A protein and the small-molecule ligand that binds it are described below.
Small molecule (SMILES): OC[C@H]1O[C@H](O[C@H]2[C@H](O)[C@@H](O)[C@@H](O[C@H]3[C@H](O)[C@@H](O)[C@@H](O[C@H]4[C@H](O)[C@@H](O)[C@@H](O)O[C@@H]4CO)O[C@@H]3CO)O[C@@H]2CO)[C@H](O)[C@@H](O)[C@@H]1O

Binding-site contacts:
Ligand atom C1 contacts residue GLU45 of chain 1.C at 3.6 Å.
Ligand atom C1 contacts residue TRP341 of chain 1.C at 3.5 Å (hydrophobic).
Ligand atom O1 contacts residue LYS16 of chain 1.C at 3.3 Å (salt-bridge).
Ligand atom O2 contacts residue ALA64 of chain 1.C at 3.2 Å.
Ligand atom C1 contacts residue TRP231 of chain 1.C at 3.6 Å (hydrophobic).
Ligand atom O2 contacts residue ASP66 of chain 1.C at 2.7 Å (salt-bridge).
Ligand atom C6 contacts residue GLU154 of chain 1.C at 3.4 Å.
Ligand atom O5 contacts residue TYR156 of chain 1.C at 3.2 Å.
Ligand atom O4 contacts residue GLU45 of chain 1.C at 3.6 Å (salt-bridge).
Ligand atom O2 contacts residue LYS16 of chain 1.C at 3.0 Å (salt-bridge).
Ligand atom O6 contacts residue PRO155 of chain 1.C at 3.3 Å.
Ligand atom O2 contacts residue ARG67 of chain 1.C at 2.8 Å (salt-bridge).
Ligand atom C1 contacts residue ASP15 of chain 1.C at 3.4 Å.
Ligand atom O6 contacts residue ARG345 of chain 1.C at 3.4 Å.
Ligand atom O5 contacts residue GLU46 of chain 1.C at 3.3 Å (salt-bridge).
Ligand atom C3 contacts residue ASP66 of chain 1.C at 3.5 Å.
Ligand atom O6 contacts residue TYR156 of chain 1.C at 3.2 Å (h-bond).
Ligand atom O2 contacts residue GLU112 of chain 1.C at 2.5 Å (salt-bridge).
Ligand atom O2 contacts residue GLU45 of chain 1.C at 2.6 Å (salt-bridge).
Ligand atom C2 contacts residue GLU45 of chain 1.C at 3.5 Å.
Ligand atom O3 contacts residue TYR342 of chain 1.C at 3.5 Å (h-bond).
Ligand atom O2 contacts residue TRP63 of chain 1.C at 3.6 Å (h-bond).
Ligand atom C2 contacts residue ARG67 of chain 1.C at 3.5 Å.
Ligand atom C3 contacts residue GLU45 of chain 1.C at 3.3 Å.
Ligand atom O3 contacts residue ALA64 of chain 1.C at 3.4 Å.
Ligand atom O6 contacts residue GLU154 of chain 1.C at 2.5 Å (salt-bridge).
Ligand atom O3 contacts residue ASP66 of chain 1.C at 2.6 Å (salt-bridge).
Ligand atom O1 contacts residue ASP15 of chain 1.C at 2.7 Å (salt-bridge).
Ligand atom O5 contacts residue TYR342 of chain 1.C at 3.3 Å.
Ligand atom C6 contacts residue TRP341 of chain 1.C at 3.6 Å (hydrophobic).
Ligand atom O3 contacts residue LYS43 of chain 1.C at 3.6 Å.
Ligand atom O3 contacts residue TRP63 of chain 1.C at 3.0 Å (h-bond).
Ligand atom C2 contacts residue ASP66 of chain 1.C at 3.5 Å.
Ligand atom O5 contacts residue TRP341 of chain 1.C at 3.2 Å.
Ligand atom C2 contacts residue GLU112 of chain 1.C at 3.5 Å.
Ligand atom O3 contacts residue GLU45 of chain 1.C at 2.6 Å (salt-bridge).
Ligand atom C1 contacts residue TYR156 of chain 1.C at 3.6 Å (hydrophobic).
Ligand atom O3 contacts residue ARG67 of chain 1.C at 3.1 Å (salt-bridge).
Ligand atom C1 contacts residue GLU46 of chain 1.C at 3.3 Å.
Ligand atom C3 contacts residue TRP63 of chain 1.C at 3.6 Å (hydrophobic).

Sequence of chain 1.C:
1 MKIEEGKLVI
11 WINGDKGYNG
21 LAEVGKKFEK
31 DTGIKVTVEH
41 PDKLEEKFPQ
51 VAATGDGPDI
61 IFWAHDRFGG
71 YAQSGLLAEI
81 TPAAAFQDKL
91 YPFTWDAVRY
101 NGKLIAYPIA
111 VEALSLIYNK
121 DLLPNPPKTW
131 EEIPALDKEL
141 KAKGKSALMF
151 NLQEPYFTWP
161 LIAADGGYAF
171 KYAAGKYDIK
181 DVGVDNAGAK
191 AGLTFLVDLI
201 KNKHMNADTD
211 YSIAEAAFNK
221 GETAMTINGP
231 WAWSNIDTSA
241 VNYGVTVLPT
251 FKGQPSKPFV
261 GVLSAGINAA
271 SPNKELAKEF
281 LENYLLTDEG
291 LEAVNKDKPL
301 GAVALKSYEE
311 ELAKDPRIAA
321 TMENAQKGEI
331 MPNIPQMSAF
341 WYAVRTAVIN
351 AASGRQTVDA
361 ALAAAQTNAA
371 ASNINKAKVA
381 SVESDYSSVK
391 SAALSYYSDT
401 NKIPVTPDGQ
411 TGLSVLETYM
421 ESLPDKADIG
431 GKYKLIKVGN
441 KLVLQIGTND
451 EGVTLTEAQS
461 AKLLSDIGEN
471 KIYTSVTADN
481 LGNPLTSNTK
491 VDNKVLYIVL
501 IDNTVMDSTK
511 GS